Binding-site contacts:
Ligand atom O3 contacts residue GLU234 of chain 1.A at 3.6 Å.
Ligand atom O1 contacts residue ASN208 of chain 1.A at 3.3 Å (h-bond).
Ligand atom C1 contacts residue HIS32 of chain 1.A at 4.0 Å.
Ligand atom O6B contacts residue TYR190 of chain 1.A at 3.3 Å.
Ligand atom C6 contacts residue MSE169 of chain 1.A at 3.5 Å.
Ligand atom C2 contacts residue GLU234 of chain 1.A at 3.2 Å.
Ligand atom O6A contacts residue ARG146 of chain 1.A at 3.0 Å (salt-bridge).
Ligand atom C6 contacts residue ARG167 of chain 1.A at 3.6 Å.
Ligand atom C6 contacts residue ARG146 of chain 1.A at 4.0 Å.
Ligand atom O6A contacts residue ASN207 of chain 1.A at 3.0 Å (h-bond).
Ligand atom O3 contacts residue ILE31 of chain 1.A at 3.7 Å.
Ligand atom O3 contacts residue GLN70 of chain 1.A at 3.2 Å (h-bond).
Ligand atom O1 contacts residue SER211 of chain 1.A at 3.4 Å (h-bond).
Ligand atom O1 contacts residue ASN207 of chain 1.A at 2.7 Å (h-bond).
Ligand atom C2 contacts residue HIS32 of chain 1.A at 3.7 Å.
Ligand atom C1 contacts residue ASN207 of chain 1.A at 3.6 Å.
Ligand atom C6 contacts residue ASN207 of chain 1.A at 3.8 Å.
Ligand atom O6A contacts residue TYR190 of chain 1.A at 3.7 Å.
Ligand atom C5 contacts residue TYR190 of chain 1.A at 3.8 Å (hydrophobic).
Ligand atom C3 contacts residue ILE31 of chain 1.A at 3.8 Å (hydrophobic).
Ligand atom C1 contacts residue ARG146 of chain 1.A at 3.7 Å.
Ligand atom O3 contacts residue ASN88 of chain 1.A at 3.4 Å.
Ligand atom O4 contacts residue ILE31 of chain 1.A at 3.4 Å.
Ligand atom C4 contacts residue GLN70 of chain 1.A at 3.8 Å.
Ligand atom O6A contacts residue MSE169 of chain 1.A at 3.6 Å.
Ligand atom O2 contacts residue HIS32 of chain 1.A at 2.9 Å (h-bond).
Ligand atom C4 contacts residue MSE169 of chain 1.A at 4.0 Å.
Ligand atom O5 contacts residue ASN207 of chain 1.A at 3.1 Å (h-bond).
Ligand atom C6 contacts residue TYR190 of chain 1.A at 3.5 Å (hydrophobic).
Ligand atom O6B contacts residue MSE169 of chain 1.A at 3.5 Å.
Ligand atom O1 contacts residue ARG146 of chain 1.A at 3.2 Å (salt-bridge).
Ligand atom C3 contacts residue HIS32 of chain 1.A at 3.6 Å.
Ligand atom O2 contacts residue GLU234 of chain 1.A at 2.5 Å (salt-bridge).
Ligand atom C2 contacts residue ASN88 of chain 1.A at 3.8 Å.
Ligand atom C5 contacts residue ASN207 of chain 1.A at 3.8 Å.
Ligand atom C1 contacts residue SER211 of chain 1.A at 3.5 Å.
Ligand atom O4 contacts residue GLN70 of chain 1.A at 3.0 Å (h-bond).
Ligand atom O5 contacts residue ARG146 of chain 1.A at 3.0 Å (salt-bridge).
Ligand atom O6A contacts residue ARG167 of chain 1.A at 2.8 Å (salt-bridge).
Ligand atom O6B contacts residue ARG167 of chain 1.A at 2.9 Å (salt-bridge).

This protein binds this small molecule.
Small molecule (SMILES): O=C(O)[C@H]1O[C@@H](O)[C@H](O)[C@@H](O)[C@@H]1O

Sequence of chain 1.A:
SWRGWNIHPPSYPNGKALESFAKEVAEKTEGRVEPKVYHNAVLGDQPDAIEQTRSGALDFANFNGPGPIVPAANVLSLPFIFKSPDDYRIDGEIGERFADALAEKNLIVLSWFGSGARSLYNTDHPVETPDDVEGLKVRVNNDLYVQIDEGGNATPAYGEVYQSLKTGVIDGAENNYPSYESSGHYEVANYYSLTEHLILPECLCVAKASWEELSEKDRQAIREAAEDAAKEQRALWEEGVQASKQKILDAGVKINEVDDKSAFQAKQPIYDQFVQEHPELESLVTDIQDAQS